Binding-site contacts:
Ligand atom C9 contacts residue TRP146 of chain 1.A at 3.8 Å (hydrophobic).
Ligand atom O1A contacts residue LYS130 of chain 1.A at 4.0 Å.
Ligand atom C9 contacts residue LEU189 of chain 1.A at 4.4 Å (hydrophobic).
Ligand atom O8 contacts residue TYR90 of chain 1.A at 2.7 Å (h-bond).
Ligand atom C9 contacts residue GLU185 of chain 1.A at 3.2 Å.
Ligand atom O9 contacts residue TYR90 of chain 1.A at 2.9 Å (h-bond).
Ligand atom C11 contacts residue TRP146 of chain 1.A at 3.6 Å (hydrophobic).
Ligand atom O5 contacts residue LYS130 of chain 1.A at 4.1 Å.
Ligand atom C9 contacts residue HIS178 of chain 1.A at 3.8 Å.
Ligand atom C6 contacts residue THR128 of chain 1.A at 4.3 Å.
Ligand atom C11 contacts residue GLY127 of chain 1.A at 3.7 Å.
Ligand atom C8 contacts residue TRP146 of chain 1.A at 4.0 Å (hydrophobic).
Ligand atom O1B contacts residue THR129 of chain 1.A at 3.5 Å.
Ligand atom O9 contacts residue GLU185 of chain 1.A at 2.7 Å (salt-bridge).
Ligand atom C5 contacts residue THR128 of chain 1.A at 3.8 Å.
Ligand atom O1B contacts residue LYS130 of chain 1.A at 3.0 Å (salt-bridge).
Ligand atom O9 contacts residue SER222 of chain 1.A at 3.1 Å.
Ligand atom C1 contacts residue THR129 of chain 1.A at 3.6 Å.
Ligand atom C9 contacts residue SER222 of chain 1.A at 4.4 Å.
Ligand atom C8 contacts residue TYR90 of chain 1.A at 3.6 Å (hydrophobic).
Ligand atom O9 contacts residue HIS178 of chain 1.A at 3.7 Å.
Ligand atom C7 contacts residue TRP146 of chain 1.A at 3.9 Å (hydrophobic).
Ligand atom C6 contacts residue LYS130 of chain 1.A at 4.5 Å.
Ligand atom O4 contacts residue THR128 of chain 1.A at 3.9 Å.
Ligand atom C11 contacts residue VAL148 of chain 1.A at 4.3 Å (hydrophobic).
Ligand atom O4 contacts residue LYS130 of chain 1.A at 3.4 Å (salt-bridge).
Ligand atom C11 contacts residue THR128 of chain 1.A at 3.8 Å.
Ligand atom O10 contacts residue LEU189 of chain 1.A at 3.2 Å.
Ligand atom O8 contacts residue TRP146 of chain 1.A at 3.6 Å.
Ligand atom O1A contacts residue THR129 of chain 1.A at 2.9 Å (h-bond).
Ligand atom C10 contacts residue THR128 of chain 1.A at 3.9 Å.
Ligand atom O7 contacts residue LEU189 of chain 1.A at 4.1 Å.
Ligand atom C9 contacts residue TYR90 of chain 1.A at 3.4 Å (hydrophobic).
Ligand atom O1B contacts residue ASN138 of chain 1.A at 3.7 Å.
Ligand atom C1 contacts residue LYS130 of chain 1.A at 3.9 Å.
Ligand atom O1 contacts residue LEU221 of chain 1.A at 3.5 Å.
Ligand atom N5 contacts residue THR128 of chain 1.A at 3.0 Å (h-bond).
Ligand atom C4 contacts residue THR128 of chain 1.A at 3.5 Å.
Ligand atom N5 contacts residue TRP146 of chain 1.A at 4.5 Å.
Ligand atom C10 contacts residue LEU189 of chain 1.A at 4.4 Å (hydrophobic).

Sequence of chain 1.A:
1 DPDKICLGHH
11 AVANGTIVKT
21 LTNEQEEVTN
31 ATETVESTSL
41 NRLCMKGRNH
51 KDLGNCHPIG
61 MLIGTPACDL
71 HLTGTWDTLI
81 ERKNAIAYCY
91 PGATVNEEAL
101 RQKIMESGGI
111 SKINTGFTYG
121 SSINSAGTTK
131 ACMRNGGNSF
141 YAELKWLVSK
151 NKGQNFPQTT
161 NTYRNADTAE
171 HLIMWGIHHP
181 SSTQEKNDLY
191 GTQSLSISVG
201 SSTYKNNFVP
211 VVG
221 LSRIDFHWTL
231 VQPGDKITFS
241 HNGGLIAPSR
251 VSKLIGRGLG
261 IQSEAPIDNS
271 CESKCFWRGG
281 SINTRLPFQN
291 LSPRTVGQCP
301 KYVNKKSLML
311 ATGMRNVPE

This small molecule binds to this protein.
Small molecule (SMILES): CC(=O)N[C@H]1[C@H]([C@H](O)[C@H](O)CO)O[C@@](OC[C@H]2O[C@@H](O)[C@H](O)[C@@H](O)[C@H]2O)(C(=O)O)C[C@@H]1O